Binding-site contacts:
Ligand atom SAG contacts residue HIS82 of chain 38.D at 3.7 Å.
Ligand atom OAH contacts residue ASN80 of chain 38.D at 3.2 Å (h-bond).
Ligand atom C3 contacts residue HIS82 of chain 38.D at 4.3 Å.
Ligand atom OAF contacts residue HIS82 of chain 38.D at 3.2 Å (h-bond).
Ligand atom OAF contacts residue HIS114 of chain 38.H at 4.1 Å.
Ligand atom OAB contacts residue ARG119 of chain 38.H at 3.5 Å.
Ligand atom OBE contacts residue HIS82 of chain 38.F at 2.9 Å (h-bond).
Ligand atom SAG contacts residue HIS114 of chain 38.H at 4.1 Å.
Ligand atom OBA contacts residue HIS114 of chain 38.D at 3.0 Å (h-bond).
Ligand atom OAH contacts residue HIS82 of chain 38.D at 3.1 Å (h-bond).
Ligand atom OBA contacts residue HIS82 of chain 38.D at 4.3 Å.
Ligand atom OBH contacts residue HIS114 of chain 38.F at 3.1 Å (h-bond).
Ligand atom OBC contacts residue HIS114 of chain 38.D at 4.1 Å.
Ligand atom C1 contacts residue HIS82 of chain 38.H at 3.7 Å.
Ligand atom C6 contacts residue ASN80 of chain 38.D at 3.8 Å.
Ligand atom C2 contacts residue HIS82 of chain 38.D at 4.2 Å.
Ligand atom OBF contacts residue HIS82 of chain 38.F at 3.9 Å.
Ligand atom O5 contacts residue HIS82 of chain 38.H at 3.2 Å (h-bond).
Ligand atom O6B contacts residue ASN80 of chain 38.D at 3.0 Å (h-bond).
Ligand atom C4 contacts residue ASN80 of chain 38.D at 4.0 Å.
Ligand atom OBI contacts residue HIS114 of chain 38.F at 3.0 Å (h-bond).
Ligand atom SBB contacts residue HIS82 of chain 38.F at 3.5 Å (h-bond).
Ligand atom OAB contacts residue HIS114 of chain 38.H at 3.3 Å.
Ligand atom SAG contacts residue ASN80 of chain 38.D at 4.3 Å.
Ligand atom O1 contacts residue HIS114 of chain 38.H at 2.8 Å (h-bond).
Ligand atom SBG contacts residue HIS114 of chain 38.F at 3.5 Å (h-bond).
Ligand atom OBF contacts residue HIS114 of chain 38.F at 3.9 Å.
Ligand atom SBB contacts residue HIS114 of chain 38.D at 4.2 Å.
Ligand atom O2 contacts residue HIS82 of chain 38.F at 4.0 Å.
Ligand atom C1 contacts residue HIS114 of chain 38.H at 3.5 Å.
Ligand atom O3 contacts residue HIS114 of chain 38.D at 3.3 Å (h-bond).
Ligand atom C5 contacts residue HIS82 of chain 38.H at 4.0 Å.
Ligand atom N2 contacts residue HIS114 of chain 38.H at 4.1 Å.
Ligand atom O3 contacts residue HIS82 of chain 38.D at 3.9 Å.
Ligand atom SBG contacts residue HIS82 of chain 38.F at 4.0 Å.
Ligand atom O4 contacts residue ASN80 of chain 38.D at 3.1 Å (h-bond).
Ligand atom O1 contacts residue HIS82 of chain 38.H at 3.6 Å.
Ligand atom OBC contacts residue HIS82 of chain 38.F at 3.2 Å (h-bond).
Ligand atom O4 contacts residue HIS114 of chain 38.D at 3.6 Å.
Ligand atom OBI contacts residue HIS82 of chain 38.F at 2.9 Å.

Sequence of chain 38.H:
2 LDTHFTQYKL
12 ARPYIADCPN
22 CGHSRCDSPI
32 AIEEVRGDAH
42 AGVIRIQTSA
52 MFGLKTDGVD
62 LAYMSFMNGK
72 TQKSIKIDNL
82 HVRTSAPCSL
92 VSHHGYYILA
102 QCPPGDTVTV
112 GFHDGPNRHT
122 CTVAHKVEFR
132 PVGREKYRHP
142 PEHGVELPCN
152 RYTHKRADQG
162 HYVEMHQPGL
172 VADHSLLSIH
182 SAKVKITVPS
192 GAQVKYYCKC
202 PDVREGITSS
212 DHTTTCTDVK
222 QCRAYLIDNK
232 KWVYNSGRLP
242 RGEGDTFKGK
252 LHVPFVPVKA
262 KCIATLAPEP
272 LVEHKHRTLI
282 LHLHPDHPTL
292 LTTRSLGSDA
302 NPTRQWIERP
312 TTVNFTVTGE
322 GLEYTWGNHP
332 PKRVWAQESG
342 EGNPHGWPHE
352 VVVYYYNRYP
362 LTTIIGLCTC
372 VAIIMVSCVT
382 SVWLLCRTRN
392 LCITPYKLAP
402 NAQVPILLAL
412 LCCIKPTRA

Sequence of chain 38.F:
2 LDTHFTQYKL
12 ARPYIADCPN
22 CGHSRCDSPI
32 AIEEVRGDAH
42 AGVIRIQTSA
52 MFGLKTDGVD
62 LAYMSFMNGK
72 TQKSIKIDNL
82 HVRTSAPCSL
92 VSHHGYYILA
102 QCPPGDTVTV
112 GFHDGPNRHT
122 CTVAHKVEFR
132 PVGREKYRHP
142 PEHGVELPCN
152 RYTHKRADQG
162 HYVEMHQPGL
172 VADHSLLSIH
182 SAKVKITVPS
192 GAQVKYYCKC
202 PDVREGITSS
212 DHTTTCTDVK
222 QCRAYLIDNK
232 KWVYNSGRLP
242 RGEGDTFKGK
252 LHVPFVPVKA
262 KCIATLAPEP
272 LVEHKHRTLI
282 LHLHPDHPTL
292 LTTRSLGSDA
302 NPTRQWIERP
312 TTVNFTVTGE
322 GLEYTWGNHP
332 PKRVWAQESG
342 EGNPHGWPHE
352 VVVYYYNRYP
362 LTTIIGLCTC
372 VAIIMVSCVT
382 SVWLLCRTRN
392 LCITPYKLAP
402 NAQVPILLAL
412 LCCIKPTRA

The protein below binds the small molecule below.
Small molecule (SMILES): O=C(O)[C@@H]1O[C@H](O[C@H]2[C@@H](OS(=O)(=O)O)O[C@@H](O)[C@H](NS(=O)(=O)O)[C@H]2O)[C@@H](OS(=O)(=O)O)[C@H](O)[C@@H]1O

Sequence of chain 38.D:
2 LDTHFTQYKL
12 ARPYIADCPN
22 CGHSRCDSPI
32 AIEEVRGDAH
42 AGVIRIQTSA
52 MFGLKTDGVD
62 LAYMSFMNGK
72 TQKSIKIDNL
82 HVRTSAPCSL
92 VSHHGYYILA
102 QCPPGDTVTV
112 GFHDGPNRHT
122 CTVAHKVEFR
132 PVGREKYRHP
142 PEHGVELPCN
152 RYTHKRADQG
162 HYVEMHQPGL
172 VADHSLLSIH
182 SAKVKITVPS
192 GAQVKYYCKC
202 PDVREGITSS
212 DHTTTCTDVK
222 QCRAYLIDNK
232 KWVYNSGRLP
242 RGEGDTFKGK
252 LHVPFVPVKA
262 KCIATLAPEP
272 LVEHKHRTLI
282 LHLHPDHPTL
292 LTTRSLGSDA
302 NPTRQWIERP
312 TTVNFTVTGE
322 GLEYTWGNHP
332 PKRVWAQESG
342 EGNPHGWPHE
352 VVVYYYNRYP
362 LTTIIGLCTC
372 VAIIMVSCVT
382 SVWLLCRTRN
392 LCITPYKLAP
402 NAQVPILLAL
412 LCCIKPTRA